Binding-site contacts:
Ligand atom OXT contacts residue SER139 of chain 1.A at 4.1 Å.
Ligand atom CD contacts residue THR140 of chain 1.A at 3.1 Å.
Ligand atom CA contacts residue TYR58 of chain 1.A at 4.2 Å (hydrophobic).
Ligand atom OE2 contacts residue SER139 of chain 1.A at 3.2 Å (h-bond).
Ligand atom O contacts residue TYR58 of chain 1.A at 3.5 Å.
Ligand atom N contacts residue PRO86 of chain 1.A at 2.9 Å (h-bond).
Ligand atom N contacts residue THR88 of chain 1.A at 2.9 Å (h-bond).
Ligand atom C contacts residue THR88 of chain 1.A at 3.6 Å.
Ligand atom C contacts residue TYR58 of chain 1.A at 3.7 Å (hydrophobic).
Ligand atom CA contacts residue THR88 of chain 1.A at 3.4 Å.
Ligand atom OXT contacts residue TYR58 of chain 1.A at 3.5 Å.
Ligand atom OE2 contacts residue LEU135 of chain 1.A at 4.1 Å.
Ligand atom N contacts residue TYR217 of chain 1.A at 3.6 Å.
Ligand atom OXT contacts residue PRO86 of chain 1.A at 3.7 Å.
Ligand atom O contacts residue GLY138 of chain 1.A at 3.4 Å.
Ligand atom CA contacts residue GLU190 of chain 1.A at 3.4 Å.
Ligand atom OXT contacts residue LEU87 of chain 1.A at 3.6 Å.
Ligand atom C contacts residue ARG93 of chain 1.A at 3.4 Å.
Ligand atom CA contacts residue PRO86 of chain 1.A at 4.1 Å (hydrophobic).
Ligand atom OE1 contacts residue LEU189 of chain 1.A at 4.3 Å.
Ligand atom OE1 contacts residue GLU190 of chain 1.A at 3.8 Å.
Ligand atom O contacts residue ARG93 of chain 1.A at 2.8 Å (salt-bridge).
Ligand atom CG contacts residue GLU190 of chain 1.A at 3.6 Å.
Ligand atom OE2 contacts residue THR140 of chain 1.A at 3.1 Å (h-bond).
Ligand atom OXT contacts residue ARG93 of chain 1.A at 2.7 Å (salt-bridge).
Ligand atom O contacts residue SER139 of chain 1.A at 2.9 Å (h-bond).
Ligand atom CA contacts residue SER139 of chain 1.A at 3.3 Å.
Ligand atom N contacts residue SER139 of chain 1.A at 4.1 Å.
Ligand atom CB contacts residue GLU190 of chain 1.A at 4.1 Å.
Ligand atom N contacts residue GLU190 of chain 1.A at 2.7 Å (salt-bridge).
Ligand atom OXT contacts residue THR88 of chain 1.A at 2.9 Å (h-bond).
Ligand atom CD contacts residue LEU135 of chain 1.A at 4.0 Å (hydrophobic).
Ligand atom CB contacts residue TYR58 of chain 1.A at 3.8 Å (hydrophobic).
Ligand atom CD contacts residue GLU190 of chain 1.A at 4.0 Å.
Ligand atom OE2 contacts residue GLY138 of chain 1.A at 3.5 Å.
Ligand atom N contacts residue TYR58 of chain 1.A at 4.1 Å.
Ligand atom CB contacts residue LEU135 of chain 1.A at 3.9 Å (hydrophobic).
Ligand atom OE1 contacts residue THR140 of chain 1.A at 2.6 Å (h-bond).
Ligand atom CG contacts residue LEU135 of chain 1.A at 3.7 Å (hydrophobic).
Ligand atom C contacts residue SER139 of chain 1.A at 3.4 Å.

Sequence of chain 1.A:
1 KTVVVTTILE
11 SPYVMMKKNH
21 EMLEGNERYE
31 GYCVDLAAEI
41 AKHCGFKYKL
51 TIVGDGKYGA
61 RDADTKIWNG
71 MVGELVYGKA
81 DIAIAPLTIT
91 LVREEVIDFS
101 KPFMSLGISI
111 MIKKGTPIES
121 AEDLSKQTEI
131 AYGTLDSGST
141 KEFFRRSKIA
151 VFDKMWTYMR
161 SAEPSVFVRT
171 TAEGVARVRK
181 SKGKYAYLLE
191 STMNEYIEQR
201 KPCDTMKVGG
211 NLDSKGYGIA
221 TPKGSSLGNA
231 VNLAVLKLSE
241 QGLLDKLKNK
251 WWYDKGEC

A small-molecule ligand and the protein it binds are described below.
Small molecule (SMILES): N[C@@H](CCC(=O)O)C(=O)O